Binding-site contacts:
Ligand atom O contacts residue ARG507 of chain 1.C at 3.5 Å (salt-bridge).
Ligand atom N contacts residue TYR472 of chain 1.C at 3.1 Å.
Ligand atom O contacts residue TYR472 of chain 1.C at 3.9 Å.
Ligand atom CD contacts residue GLY675 of chain 1.C at 4.3 Å.
Ligand atom CG contacts residue TYR472 of chain 1.C at 4.3 Å (hydrophobic).
Ligand atom C contacts residue SER676 of chain 1.C at 4.1 Å.
Ligand atom CB contacts residue GLU727 of chain 1.C at 4.0 Å.
Ligand atom N contacts residue PRO500 of chain 1.C at 3.3 Å (h-bond).
Ligand atom CD contacts residue THR677 of chain 1.C at 3.5 Å.
Ligand atom CA contacts residue THR502 of chain 1.C at 3.3 Å.
Ligand atom CG contacts residue GLU727 of chain 1.C at 3.6 Å.
Ligand atom OXT contacts residue SER676 of chain 1.C at 3.0 Å (h-bond).
Ligand atom CD contacts residue SER676 of chain 1.C at 4.2 Å.
Ligand atom OXT contacts residue TYR472 of chain 1.C at 4.2 Å.
Ligand atom OE2 contacts residue SER676 of chain 1.C at 3.1 Å (h-bond).
Ligand atom C contacts residue ARG507 of chain 1.C at 3.7 Å.
Ligand atom CA contacts residue PRO500 of chain 1.C at 4.1 Å (hydrophobic).
Ligand atom OE1 contacts residue GLU727 of chain 1.C at 4.4 Å.
Ligand atom OE2 contacts residue THR677 of chain 1.C at 2.9 Å.
Ligand atom OE1 contacts residue LEU725 of chain 1.C at 4.3 Å.
Ligand atom O contacts residue THR502 of chain 1.C at 3.0 Å (h-bond).
Ligand atom N contacts residue THR502 of chain 1.C at 4.2 Å.
Ligand atom OE1 contacts residue THR677 of chain 1.C at 3.4 Å.
Ligand atom OE2 contacts residue GLY675 of chain 1.C at 3.3 Å.
Ligand atom OXT contacts residue ARG507 of chain 1.C at 2.7 Å (salt-bridge).
Ligand atom CB contacts residue GLY675 of chain 1.C at 3.9 Å.
Ligand atom N contacts residue GLU727 of chain 1.C at 4.0 Å.
Ligand atom OE1 contacts residue LEU726 of chain 1.C at 3.9 Å.
Ligand atom OXT contacts residue THR502 of chain 1.C at 3.7 Å.
Ligand atom CA contacts residue GLU727 of chain 1.C at 3.4 Å.
Ligand atom C contacts residue GLU727 of chain 1.C at 4.3 Å.
Ligand atom C contacts residue THR502 of chain 1.C at 3.3 Å.
Ligand atom CB contacts residue TYR472 of chain 1.C at 3.7 Å (hydrophobic).
Ligand atom O contacts residue LEU501 of chain 1.C at 3.6 Å.
Ligand atom C contacts residue TYR472 of chain 1.C at 4.0 Å (hydrophobic).
Ligand atom C contacts residue PRO500 of chain 1.C at 4.1 Å (hydrophobic).
Ligand atom CA contacts residue TYR472 of chain 1.C at 4.0 Å (hydrophobic).
Ligand atom O contacts residue PRO500 of chain 1.C at 3.3 Å (h-bond).
Ligand atom CB contacts residue SER676 of chain 1.C at 3.8 Å.
Ligand atom OXT contacts residue GLY675 of chain 1.C at 4.0 Å.

Sequence of chain 1.C:
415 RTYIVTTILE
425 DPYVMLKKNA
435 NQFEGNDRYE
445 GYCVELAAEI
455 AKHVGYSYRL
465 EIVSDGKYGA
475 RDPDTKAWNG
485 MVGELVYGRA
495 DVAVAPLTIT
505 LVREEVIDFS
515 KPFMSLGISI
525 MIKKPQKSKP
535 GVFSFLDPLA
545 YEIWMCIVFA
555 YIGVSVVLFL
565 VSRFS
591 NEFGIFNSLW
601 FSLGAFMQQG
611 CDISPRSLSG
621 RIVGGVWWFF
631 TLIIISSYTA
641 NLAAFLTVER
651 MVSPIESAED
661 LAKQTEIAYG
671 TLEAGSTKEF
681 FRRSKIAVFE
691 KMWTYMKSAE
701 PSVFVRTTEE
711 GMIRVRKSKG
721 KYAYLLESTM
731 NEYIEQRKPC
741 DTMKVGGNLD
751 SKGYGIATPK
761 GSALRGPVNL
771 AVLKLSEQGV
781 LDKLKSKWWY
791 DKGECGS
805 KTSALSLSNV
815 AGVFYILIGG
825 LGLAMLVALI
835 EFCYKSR

A protein and the small-molecule ligand that binds it are described below.
Small molecule (SMILES): N[C@@H](CCC(=O)O)C(=O)O